The protein below binds the small molecule below.
Small molecule (SMILES): CC(=O)N[C@@H]1[C@@H](O)[C@H](O)[C@@H](CO)O[C@H]1O

Binding-site contacts:
Ligand atom N2 contacts residue ASP1 of chain 1.A at 3.5 Å.
Ligand atom C6 contacts residue ASN4 of chain 1.A at 4.3 Å.
Ligand atom O4 contacts residue ASP1 of chain 1.A at 4.2 Å.
Ligand atom O5 contacts residue ASN153 of chain 1.A at 3.8 Å.
Ligand atom C1 contacts residue ASN153 of chain 1.A at 4.3 Å.
Ligand atom O5 contacts residue ASN4 of chain 1.A at 2.9 Å (h-bond).
Ligand atom C1 contacts residue PHE2 of chain 1.A at 3.7 Å (hydrophobic).
Ligand atom C5 contacts residue ASN4 of chain 1.A at 4.1 Å.
Ligand atom C2 contacts residue PHE2 of chain 1.A at 4.0 Å (hydrophobic).
Ligand atom N2 contacts residue PHE2 of chain 1.A at 3.3 Å (h-bond).
Ligand atom C5 contacts residue ASN153 of chain 1.A at 3.2 Å.
Ligand atom C4 contacts residue ASN153 of chain 1.A at 4.4 Å.
Ligand atom O3 contacts residue ASP1 of chain 1.A at 3.0 Å (salt-bridge).
Ligand atom C7 contacts residue PHE2 of chain 1.A at 4.1 Å (hydrophobic).
Ligand atom O6 contacts residue ASN4 of chain 1.A at 4.5 Å.
Ligand atom C1 contacts residue ASN4 of chain 1.A at 3.1 Å.
Ligand atom C6 contacts residue ASN153 of chain 1.A at 3.6 Å.
Ligand atom C3 contacts residue ASP1 of chain 1.A at 3.7 Å.
Ligand atom C8 contacts residue PHE2 of chain 1.A at 4.0 Å (hydrophobic).
Ligand atom C2 contacts residue ASP1 of chain 1.A at 4.4 Å.
Ligand atom C7 contacts residue ASP1 of chain 1.A at 4.0 Å.
Ligand atom C8 contacts residue ASP1 of chain 1.A at 3.8 Å.

Sequence of chain 1.A:
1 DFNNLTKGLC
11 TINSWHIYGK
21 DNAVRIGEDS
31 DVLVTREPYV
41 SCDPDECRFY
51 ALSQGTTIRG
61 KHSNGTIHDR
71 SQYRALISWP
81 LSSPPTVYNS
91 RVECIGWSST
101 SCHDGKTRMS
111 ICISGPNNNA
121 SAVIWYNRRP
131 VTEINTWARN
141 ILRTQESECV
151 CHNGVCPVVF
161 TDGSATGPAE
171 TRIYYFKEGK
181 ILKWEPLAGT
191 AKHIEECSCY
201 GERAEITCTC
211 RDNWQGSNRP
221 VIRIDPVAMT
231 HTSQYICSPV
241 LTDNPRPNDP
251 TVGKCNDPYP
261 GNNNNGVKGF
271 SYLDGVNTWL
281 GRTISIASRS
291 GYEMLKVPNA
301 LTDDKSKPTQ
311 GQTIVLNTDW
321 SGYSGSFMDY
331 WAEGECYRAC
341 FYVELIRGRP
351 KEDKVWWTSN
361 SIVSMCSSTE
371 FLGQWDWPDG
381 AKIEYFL